Sequence of chain 1.S:
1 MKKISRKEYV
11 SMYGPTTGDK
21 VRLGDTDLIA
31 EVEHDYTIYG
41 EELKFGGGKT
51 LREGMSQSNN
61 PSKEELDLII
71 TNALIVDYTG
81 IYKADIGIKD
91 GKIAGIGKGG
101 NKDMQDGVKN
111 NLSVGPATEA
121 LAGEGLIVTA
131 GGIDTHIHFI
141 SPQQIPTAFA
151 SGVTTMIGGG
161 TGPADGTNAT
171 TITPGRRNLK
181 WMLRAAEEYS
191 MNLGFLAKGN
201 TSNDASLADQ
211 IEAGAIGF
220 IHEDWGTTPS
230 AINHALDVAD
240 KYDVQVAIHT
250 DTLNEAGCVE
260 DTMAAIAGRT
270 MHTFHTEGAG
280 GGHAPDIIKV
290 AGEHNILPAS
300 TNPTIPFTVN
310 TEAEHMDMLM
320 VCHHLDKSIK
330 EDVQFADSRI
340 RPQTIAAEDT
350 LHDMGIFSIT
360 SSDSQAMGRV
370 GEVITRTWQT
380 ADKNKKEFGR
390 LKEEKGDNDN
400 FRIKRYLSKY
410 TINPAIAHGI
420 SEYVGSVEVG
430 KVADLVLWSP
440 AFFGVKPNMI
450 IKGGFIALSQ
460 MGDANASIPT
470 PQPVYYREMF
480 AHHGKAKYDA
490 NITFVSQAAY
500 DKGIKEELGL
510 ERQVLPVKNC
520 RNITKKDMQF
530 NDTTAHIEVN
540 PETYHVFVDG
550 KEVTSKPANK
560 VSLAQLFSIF

Sequence of chain 1.U:
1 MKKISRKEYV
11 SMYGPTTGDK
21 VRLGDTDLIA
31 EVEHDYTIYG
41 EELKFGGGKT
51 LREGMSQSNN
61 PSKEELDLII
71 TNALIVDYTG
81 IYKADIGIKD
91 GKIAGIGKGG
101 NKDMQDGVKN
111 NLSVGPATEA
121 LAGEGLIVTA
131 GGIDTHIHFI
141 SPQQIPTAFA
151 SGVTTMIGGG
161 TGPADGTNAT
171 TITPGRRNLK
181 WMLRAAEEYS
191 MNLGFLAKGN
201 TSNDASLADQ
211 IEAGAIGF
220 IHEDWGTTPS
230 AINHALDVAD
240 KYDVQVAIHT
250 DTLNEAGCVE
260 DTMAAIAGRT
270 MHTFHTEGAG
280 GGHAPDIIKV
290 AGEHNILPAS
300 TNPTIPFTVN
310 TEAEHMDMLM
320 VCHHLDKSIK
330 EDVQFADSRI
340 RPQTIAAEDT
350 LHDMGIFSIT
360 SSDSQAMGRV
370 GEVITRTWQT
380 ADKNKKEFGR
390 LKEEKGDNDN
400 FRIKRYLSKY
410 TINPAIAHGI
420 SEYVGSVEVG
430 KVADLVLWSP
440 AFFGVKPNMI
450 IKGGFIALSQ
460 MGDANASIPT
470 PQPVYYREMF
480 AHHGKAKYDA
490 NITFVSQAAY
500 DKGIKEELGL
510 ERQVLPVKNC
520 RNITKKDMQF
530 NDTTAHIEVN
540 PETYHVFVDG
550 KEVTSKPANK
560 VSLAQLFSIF

Binding-site contacts:
Ligand atom C10 contacts residue HIS322 of chain 1.U at 3.6 Å.
Ligand atom C04 contacts residue CYS321 of chain 1.U at 4.0 Å (hydrophobic).
Ligand atom N12 contacts residue HIS322 of chain 1.U at 3.8 Å.
Ligand atom N18 contacts residue GLY279 of chain 1.U at 3.9 Å.
Ligand atom N18 contacts residue ASP362 of chain 1.U at 3.6 Å (salt-bridge).
Ligand atom O19 contacts residue ALA169 of chain 1.U at 3.5 Å (h-bond).
Ligand atom C08 contacts residue CYS321 of chain 1.U at 3.7 Å (hydrophobic).
Ligand atom O19 contacts residue NI1 of chain 1.XA at 3.1 Å (h-bond).
Ligand atom S14 contacts residue GLY279 of chain 1.U at 3.6 Å (h-bond).
Ligand atom O19 contacts residue HIS221 of chain 1.U at 3.1 Å (h-bond).
Ligand atom N18 contacts residue ALA169 of chain 1.U at 4.0 Å.
Ligand atom N18 contacts residue NI1 of chain 1.WA at 3.0 Å (h-bond).
Ligand atom C01 contacts residue MET366 of chain 1.U at 3.7 Å (hydrophobic).
Ligand atom C07 contacts residue CYS321 of chain 1.U at 3.4 Å (hydrophobic).
Ligand atom O19 contacts residue HIS274 of chain 1.U at 4.0 Å.
Ligand atom C03 contacts residue MET366 of chain 1.U at 3.8 Å (hydrophobic).
Ligand atom C16 contacts residue GLY279 of chain 1.U at 3.7 Å.
Ligand atom O19 contacts residue NI1 of chain 1.WA at 2.0 Å (h-bond).
Ligand atom C05 contacts residue ILE467 of chain 1.S at 3.7 Å (hydrophobic).
Ligand atom N09 contacts residue CYS321 of chain 1.U at 3.8 Å.
Ligand atom S14 contacts residue HIS248 of chain 1.U at 3.9 Å.
Ligand atom C15 contacts residue HIS221 of chain 1.U at 4.0 Å.
Ligand atom C10 contacts residue CYS321 of chain 1.U at 3.5 Å (hydrophobic).
Ligand atom C15 contacts residue HIS248 of chain 1.U at 3.6 Å.
Ligand atom C01 contacts residue LEU318 of chain 1.U at 3.9 Å (hydrophobic).
Ligand atom C01 contacts residue ALA278 of chain 1.U at 3.6 Å (hydrophobic).
Ligand atom O17 contacts residue GLY279 of chain 1.U at 4.0 Å.
Ligand atom O19 contacts residue KCX219 of chain 1.U at 3.2 Å (h-bond).
Ligand atom C05 contacts residue MET317 of chain 1.U at 3.8 Å (hydrophobic).
Ligand atom O17 contacts residue ALA365 of chain 1.U at 3.7 Å.
Ligand atom O19 contacts residue HIS248 of chain 1.U at 3.2 Å (h-bond).
Ligand atom C06 contacts residue CYS321 of chain 1.U at 3.6 Å (hydrophobic).
Ligand atom N18 contacts residue NI1 of chain 1.XA at 3.3 Å (h-bond).
Ligand atom N09 contacts residue HIS322 of chain 1.U at 3.9 Å.
Ligand atom C04 contacts residue MET366 of chain 1.U at 4.0 Å (hydrophobic).
Ligand atom N18 contacts residue ALA365 of chain 1.U at 4.0 Å.
Ligand atom C05 contacts residue MET366 of chain 1.U at 3.7 Å (hydrophobic).
Ligand atom C11 contacts residue HIS322 of chain 1.U at 3.5 Å.
Ligand atom C15 contacts residue GLY279 of chain 1.U at 3.9 Å.
Ligand atom C13 contacts residue HIS322 of chain 1.U at 4.0 Å.

A protein and the small-molecule ligand that binds it are described below.
Small molecule (SMILES): Cc1cc(C)cc(-n2ccnc2SCC(=O)NO)c1